Binding-site contacts:
Ligand atom C08 contacts residue PHE33 of chain 1.B at 4.5 Å (hydrophobic).
Ligand atom O03 contacts residue ARG62 of chain 1.B at 2.9 Å (salt-bridge).
Ligand atom C08 contacts residue GLN30 of chain 1.B at 4.3 Å.
Ligand atom O03 contacts residue PHE33 of chain 1.B at 3.6 Å.
Ligand atom C12 contacts residue NAP1 of chain 1.L at 3.6 Å.
Ligand atom C02 contacts residue LEU59 of chain 1.B at 4.1 Å (hydrophobic).
Ligand atom O01 contacts residue ARG34 of chain 1.B at 3.5 Å (salt-bridge).
Ligand atom C12 contacts residue ILE22 of chain 1.B at 4.0 Å (hydrophobic).
Ligand atom C09 contacts residue GLN30 of chain 1.B at 4.1 Å.
Ligand atom C13 contacts residue LEU52 of chain 1.B at 4.4 Å (hydrophobic).
Ligand atom O01 contacts residue ARG62 of chain 1.B at 3.2 Å (salt-bridge).
Ligand atom C14 contacts residue LEU59 of chain 1.B at 4.5 Å (hydrophobic).
Ligand atom C05 contacts residue LEU59 of chain 1.B at 3.8 Å (hydrophobic).
Ligand atom C09 contacts residue PHE33 of chain 1.B at 4.3 Å (hydrophobic).
Ligand atom C07 contacts residue GLN30 of chain 1.B at 4.1 Å.
Ligand atom C13 contacts residue THR48 of chain 1.B at 4.4 Å.
Ligand atom O03 contacts residue ARG34 of chain 1.B at 3.6 Å.
Ligand atom C02 contacts residue PHE33 of chain 1.B at 4.5 Å (hydrophobic).
Ligand atom C02 contacts residue ARG62 of chain 1.B at 3.6 Å.
Ligand atom C02 contacts residue ARG34 of chain 1.B at 4.4 Å.
Ligand atom C05 contacts residue VAL56 of chain 1.B at 3.7 Å (hydrophobic).
Ligand atom C14 contacts residue LEU52 of chain 1.B at 3.8 Å (hydrophobic).
Ligand atom O01 contacts residue PRO60 of chain 1.B at 4.1 Å.
Ligand atom C16 contacts residue PHE33 of chain 1.B at 3.7 Å (hydrophobic).
Ligand atom C06 contacts residue LEU59 of chain 1.B at 4.3 Å (hydrophobic).
Ligand atom O01 contacts residue LEU59 of chain 1.B at 4.2 Å.
Ligand atom C04 contacts residue LEU59 of chain 1.B at 3.9 Å (hydrophobic).
Ligand atom C14 contacts residue PHE33 of chain 1.B at 4.2 Å (hydrophobic).
Ligand atom C15 contacts residue LEU59 of chain 1.B at 4.2 Å (hydrophobic).
Ligand atom C06 contacts residue VAL56 of chain 1.B at 3.6 Å (hydrophobic).
Ligand atom C15 contacts residue LEU52 of chain 1.B at 4.1 Å (hydrophobic).
Ligand atom C13 contacts residue NAP1 of chain 1.L at 3.8 Å.
Ligand atom C15 contacts residue PHE33 of chain 1.B at 3.9 Å (hydrophobic).
Ligand atom C14 contacts residue ILE96 of chain 1.B at 4.1 Å (hydrophobic).

Sequence of chain 1.B:
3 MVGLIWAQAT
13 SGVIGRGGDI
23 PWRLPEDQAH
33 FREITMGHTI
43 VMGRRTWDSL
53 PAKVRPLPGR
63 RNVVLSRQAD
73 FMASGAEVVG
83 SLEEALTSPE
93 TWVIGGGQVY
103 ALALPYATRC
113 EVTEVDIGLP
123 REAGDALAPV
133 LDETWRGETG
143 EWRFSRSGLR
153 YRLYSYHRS

A small-molecule ligand and the protein it binds are described below.
Small molecule (SMILES): O=C(O)c1cccc(CN2CCCCC2)c1